Sequence of chain 2.A:
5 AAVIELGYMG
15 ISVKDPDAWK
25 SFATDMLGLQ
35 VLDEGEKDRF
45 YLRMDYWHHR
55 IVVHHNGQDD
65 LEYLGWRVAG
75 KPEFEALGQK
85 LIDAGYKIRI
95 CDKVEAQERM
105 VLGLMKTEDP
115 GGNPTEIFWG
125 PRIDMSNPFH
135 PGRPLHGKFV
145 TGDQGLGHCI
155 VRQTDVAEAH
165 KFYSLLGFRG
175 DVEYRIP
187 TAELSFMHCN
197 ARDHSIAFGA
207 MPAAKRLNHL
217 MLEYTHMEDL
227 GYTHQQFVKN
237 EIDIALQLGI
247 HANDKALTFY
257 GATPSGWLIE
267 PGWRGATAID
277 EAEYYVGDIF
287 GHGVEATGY

The small molecule below binds the protein below.
Small molecule (SMILES): Oc1ccc(-c2ccccc2)cc1O

Binding-site contacts:
Ligand atom CB2 contacts residue ALA274 of chain 2.A at 4.1 Å (hydrophobic).
Ligand atom OA3 contacts residue ARG173 of chain 2.A at 3.4 Å.
Ligand atom CB4 contacts residue ASN196 of chain 2.A at 4.0 Å.
Ligand atom CB2 contacts residue ASN196 of chain 2.A at 3.8 Å.
Ligand atom CB5 contacts residue ALA197 of chain 2.A at 3.7 Å (hydrophobic).
Ligand atom CA5 contacts residue HIS194 of chain 2.A at 4.0 Å.
Ligand atom CA3 contacts residue HIS194 of chain 2.A at 3.8 Å.
Ligand atom CB1 contacts residue HIS194 of chain 2.A at 4.2 Å.
Ligand atom OA4 contacts residue GLY171 of chain 2.A at 2.6 Å (h-bond).
Ligand atom CA6 contacts residue ASN196 of chain 2.A at 3.5 Å.
Ligand atom CA6 contacts residue HIS194 of chain 2.A at 4.0 Å.
Ligand atom CA4 contacts residue HIS194 of chain 2.A at 4.2 Å.
Ligand atom OA4 contacts residue HIS194 of chain 2.A at 4.4 Å.
Ligand atom CA1 contacts residue ASP276 of chain 2.A at 4.3 Å.
Ligand atom CB3 contacts residue ALA197 of chain 2.A at 4.0 Å (hydrophobic).
Ligand atom CA5 contacts residue CYS195 of chain 2.A at 3.6 Å (hydrophobic).
Ligand atom CA1 contacts residue ASN196 of chain 2.A at 4.3 Å.
Ligand atom CA1 contacts residue HIS194 of chain 2.A at 3.7 Å.
Ligand atom OA4 contacts residue ARG173 of chain 2.A at 3.6 Å.
Ligand atom CB2 contacts residue HIS194 of chain 2.A at 3.9 Å.
Ligand atom CA4 contacts residue ARG173 of chain 2.A at 3.9 Å.
Ligand atom CB4 contacts residue ALA197 of chain 2.A at 3.6 Å (hydrophobic).
Ligand atom CA2 contacts residue HIS194 of chain 2.A at 3.6 Å.
Ligand atom CB1 contacts residue ASN196 of chain 2.A at 3.9 Å.
Ligand atom CA3 contacts residue ASP276 of chain 2.A at 3.4 Å.
Ligand atom CB2 contacts residue ASP276 of chain 2.A at 4.4 Å.
Ligand atom CA5 contacts residue GLY171 of chain 2.A at 3.6 Å.
Ligand atom OA3 contacts residue HIS194 of chain 2.A at 4.0 Å.
Ligand atom CA6 contacts residue CYS195 of chain 2.A at 3.3 Å (hydrophobic).
Ligand atom CB6 contacts residue ALA197 of chain 2.A at 4.1 Å (hydrophobic).
Ligand atom OA3 contacts residue ASP276 of chain 2.A at 2.9 Å (salt-bridge).
Ligand atom CB5 contacts residue ASN196 of chain 2.A at 3.8 Å.
Ligand atom CB3 contacts residue ASN196 of chain 2.A at 4.0 Å.
Ligand atom CB3 contacts residue ALA274 of chain 2.A at 3.8 Å (hydrophobic).
Ligand atom CB6 contacts residue ASN196 of chain 2.A at 3.7 Å.
Ligand atom OA4 contacts residue PHE172 of chain 2.A at 3.8 Å.
Ligand atom CA2 contacts residue ASP276 of chain 2.A at 3.1 Å.
Ligand atom CA4 contacts residue GLY171 of chain 2.A at 3.5 Å.
Ligand atom CA3 contacts residue ARG173 of chain 2.A at 3.9 Å.
Ligand atom CA5 contacts residue ASN196 of chain 2.A at 4.2 Å.